The small molecule below binds the protein below.
Small molecule (SMILES): CC(=O)N[C@@H]1[C@@H](O)[C@H](O)[C@@H](CO)O[C@H]1O

Sequence of chain 1.B:
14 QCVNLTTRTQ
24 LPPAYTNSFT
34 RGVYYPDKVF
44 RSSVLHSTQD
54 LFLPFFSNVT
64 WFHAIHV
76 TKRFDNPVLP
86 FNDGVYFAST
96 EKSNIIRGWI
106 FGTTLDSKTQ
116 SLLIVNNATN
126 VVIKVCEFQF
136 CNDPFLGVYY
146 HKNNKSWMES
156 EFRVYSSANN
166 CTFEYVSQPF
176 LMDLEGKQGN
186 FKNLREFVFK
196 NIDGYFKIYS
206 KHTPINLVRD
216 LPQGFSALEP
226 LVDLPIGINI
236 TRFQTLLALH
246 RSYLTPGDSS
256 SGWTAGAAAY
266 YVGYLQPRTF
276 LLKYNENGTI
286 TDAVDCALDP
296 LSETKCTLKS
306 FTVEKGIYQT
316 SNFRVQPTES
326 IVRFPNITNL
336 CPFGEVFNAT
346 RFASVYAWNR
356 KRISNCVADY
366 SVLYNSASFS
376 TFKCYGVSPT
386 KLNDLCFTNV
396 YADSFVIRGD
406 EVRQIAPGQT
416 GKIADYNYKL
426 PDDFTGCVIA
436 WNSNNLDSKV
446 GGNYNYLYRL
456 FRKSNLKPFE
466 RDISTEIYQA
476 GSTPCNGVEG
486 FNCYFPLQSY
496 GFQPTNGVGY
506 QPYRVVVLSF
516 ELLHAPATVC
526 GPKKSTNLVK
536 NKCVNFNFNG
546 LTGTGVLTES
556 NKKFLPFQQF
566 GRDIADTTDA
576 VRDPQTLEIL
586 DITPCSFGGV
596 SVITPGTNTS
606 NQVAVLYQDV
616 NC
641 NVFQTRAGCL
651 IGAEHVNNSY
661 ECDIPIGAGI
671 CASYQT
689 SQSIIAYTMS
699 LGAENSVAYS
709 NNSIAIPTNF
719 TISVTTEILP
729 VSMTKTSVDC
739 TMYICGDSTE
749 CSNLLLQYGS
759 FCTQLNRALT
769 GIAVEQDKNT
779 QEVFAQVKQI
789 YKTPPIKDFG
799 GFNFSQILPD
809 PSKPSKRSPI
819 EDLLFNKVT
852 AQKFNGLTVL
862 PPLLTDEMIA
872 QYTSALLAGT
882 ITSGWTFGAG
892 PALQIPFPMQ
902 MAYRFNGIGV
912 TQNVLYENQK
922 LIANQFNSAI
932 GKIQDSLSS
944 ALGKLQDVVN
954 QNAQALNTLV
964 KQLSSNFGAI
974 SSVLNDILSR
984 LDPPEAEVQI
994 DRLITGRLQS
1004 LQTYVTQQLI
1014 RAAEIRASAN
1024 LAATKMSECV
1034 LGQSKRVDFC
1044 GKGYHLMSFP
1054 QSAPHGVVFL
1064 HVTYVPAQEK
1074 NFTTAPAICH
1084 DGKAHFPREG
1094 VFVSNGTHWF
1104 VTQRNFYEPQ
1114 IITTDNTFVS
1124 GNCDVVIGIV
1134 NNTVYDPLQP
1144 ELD

Binding-site contacts:
Ligand atom C1 contacts residue TYR28 of chain 1.B at 4.1 Å (hydrophobic).
Ligand atom N2 contacts residue ASN61 of chain 1.B at 2.9 Å (h-bond).
Ligand atom C5 contacts residue TYR28 of chain 1.B at 4.1 Å (hydrophobic).
Ligand atom C2 contacts residue ASN61 of chain 1.B at 2.5 Å.
Ligand atom C6 contacts residue TYR28 of chain 1.B at 3.8 Å (hydrophobic).
Ligand atom C1 contacts residue ASN61 of chain 1.B at 1.4 Å.
Ligand atom C8 contacts residue ASN61 of chain 1.B at 4.3 Å.
Ligand atom O7 contacts residue ASN61 of chain 1.B at 3.3 Å (h-bond).
Ligand atom C4 contacts residue ASN61 of chain 1.B at 4.2 Å.
Ligand atom C7 contacts residue ASN61 of chain 1.B at 3.3 Å.
Ligand atom C3 contacts residue ASN61 of chain 1.B at 3.8 Å.
Ligand atom O5 contacts residue TYR28 of chain 1.B at 3.4 Å.
Ligand atom C5 contacts residue ASN61 of chain 1.B at 3.7 Å.
Ligand atom O5 contacts residue ASN61 of chain 1.B at 2.4 Å (h-bond).
Ligand atom O6 contacts residue TYR28 of chain 1.B at 3.4 Å.